This small molecule binds to this protein.
Small molecule (SMILES): CC(=O)N[C@@H]1[C@@H](O)[C@H](O[C@@H]2O[C@H](CO[C@]3(C(=O)O)C[C@H](O)[C@@H](NC(C)=O)[C@H]([C@H](O)[C@H](O)CO)O3)[C@H](O)[C@H](O)[C@H]2O)[C@@H](CO)O[C@H]1O

Sequence of chain 1.C:
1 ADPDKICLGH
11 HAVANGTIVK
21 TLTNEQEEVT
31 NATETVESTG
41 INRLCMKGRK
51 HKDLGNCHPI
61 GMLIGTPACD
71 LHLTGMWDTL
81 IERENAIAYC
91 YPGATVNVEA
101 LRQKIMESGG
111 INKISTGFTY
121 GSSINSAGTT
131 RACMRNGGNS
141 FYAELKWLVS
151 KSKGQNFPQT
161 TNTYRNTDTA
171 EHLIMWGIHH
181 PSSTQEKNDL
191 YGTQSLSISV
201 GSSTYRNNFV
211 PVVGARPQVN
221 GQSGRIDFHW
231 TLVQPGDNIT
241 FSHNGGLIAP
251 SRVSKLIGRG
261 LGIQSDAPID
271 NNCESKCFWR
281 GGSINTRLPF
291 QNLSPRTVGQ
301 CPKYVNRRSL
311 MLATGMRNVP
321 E

Binding-site contacts:
Ligand atom C9 contacts residue TRP147 of chain 1.C at 3.8 Å (hydrophobic).
Ligand atom O1A contacts residue GLN222 of chain 1.C at 3.8 Å.
Ligand atom C6 contacts residue GLN222 of chain 1.C at 3.6 Å.
Ligand atom O8 contacts residue TYR91 of chain 1.C at 2.9 Å (h-bond).
Ligand atom O7 contacts residue LEU190 of chain 1.C at 3.8 Å.
Ligand atom O10 contacts residue LEU190 of chain 1.C at 3.7 Å.
Ligand atom C1 contacts residue THR130 of chain 1.C at 3.4 Å.
Ligand atom C11 contacts residue THR129 of chain 1.C at 3.9 Å.
Ligand atom C9 contacts residue GLU186 of chain 1.C at 3.1 Å.
Ligand atom O1B contacts residue ARG131 of chain 1.C at 4.0 Å.
Ligand atom O9 contacts residue HIS179 of chain 1.C at 3.2 Å (h-bond).
Ligand atom C10 contacts residue THR129 of chain 1.C at 3.9 Å.
Ligand atom C8 contacts residue TRP147 of chain 1.C at 3.8 Å (hydrophobic).
Ligand atom O1B contacts residue THR130 of chain 1.C at 2.7 Å (h-bond).
Ligand atom C11 contacts residue GLY128 of chain 1.C at 3.5 Å.
Ligand atom O8 contacts residue TRP147 of chain 1.C at 3.5 Å.
Ligand atom C5 contacts residue THR129 of chain 1.C at 3.7 Å.
Ligand atom O1A contacts residue ARG131 of chain 1.C at 2.9 Å (salt-bridge).
Ligand atom O4 contacts residue THR129 of chain 1.C at 3.6 Å.
Ligand atom O3 contacts residue GLN218 of chain 1.C at 3.3 Å (h-bond).
Ligand atom C7 contacts residue TRP147 of chain 1.C at 3.6 Å (hydrophobic).
Ligand atom C4 contacts residue THR129 of chain 1.C at 3.2 Å.
Ligand atom O9 contacts residue GLU186 of chain 1.C at 2.5 Å (salt-bridge).
Ligand atom C4 contacts residue GLY221 of chain 1.C at 3.6 Å.
Ligand atom C1 contacts residue ARG131 of chain 1.C at 3.8 Å.
Ligand atom O1B contacts residue GLN222 of chain 1.C at 3.2 Å (h-bond).
Ligand atom C9 contacts residue TYR91 of chain 1.C at 3.4 Å (hydrophobic).
Ligand atom O8 contacts residue GLN222 of chain 1.C at 3.1 Å (h-bond).
Ligand atom C6 contacts residue TRP147 of chain 1.C at 4.1 Å (hydrophobic).
Ligand atom O9 contacts residue GLY224 of chain 1.C at 3.8 Å.
Ligand atom C9 contacts residue HIS179 of chain 1.C at 3.4 Å.
Ligand atom O1A contacts residue THR130 of chain 1.C at 3.4 Å (h-bond).
Ligand atom O9 contacts residue TYR91 of chain 1.C at 2.7 Å (h-bond).
Ligand atom C11 contacts residue TRP147 of chain 1.C at 3.6 Å (hydrophobic).
Ligand atom O4 contacts residue GLY221 of chain 1.C at 4.0 Å.
Ligand atom C11 contacts residue VAL149 of chain 1.C at 4.0 Å (hydrophobic).
Ligand atom N5 contacts residue THR129 of chain 1.C at 3.0 Å (h-bond).
Ligand atom O3 contacts residue GLY221 of chain 1.C at 4.0 Å.
Ligand atom C8 contacts residue TYR91 of chain 1.C at 3.7 Å (hydrophobic).
Ligand atom C1 contacts residue GLN222 of chain 1.C at 3.6 Å.